Sequence of chain 1.B:
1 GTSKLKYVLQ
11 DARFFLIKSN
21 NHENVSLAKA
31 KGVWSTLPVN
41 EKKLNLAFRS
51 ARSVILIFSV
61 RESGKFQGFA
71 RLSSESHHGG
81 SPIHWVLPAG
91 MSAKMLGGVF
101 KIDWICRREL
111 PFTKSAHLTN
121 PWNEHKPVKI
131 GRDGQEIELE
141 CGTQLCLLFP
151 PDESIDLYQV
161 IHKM

Binding-site contacts:
Ligand atom N03 contacts residue SER19 of chain 1.B at 3.9 Å.
Ligand atom C10 contacts residue ASN20 of chain 1.B at 3.6 Å.
Ligand atom C17 contacts residue LYS18 of chain 1.B at 3.6 Å.
Ligand atom N19 contacts residue SER19 of chain 1.B at 3.7 Å.
Ligand atom C06 contacts residue TRP85 of chain 1.B at 3.5 Å (hydrophobic).
Ligand atom N14 contacts residue LEU37 of chain 1.B at 3.9 Å.
Ligand atom C11 contacts residue ASN20 of chain 1.B at 3.8 Å.
Ligand atom C17 contacts residue LEU37 of chain 1.B at 3.8 Å (hydrophobic).
Ligand atom C06 contacts residue ASN24 of chain 1.B at 3.8 Å.
Ligand atom C15 contacts residue SO41 of chain 1.L at 3.9 Å.
Ligand atom C04 contacts residue TRP34 of chain 1.B at 3.6 Å (hydrophobic).
Ligand atom CL01 contacts residue SER19 of chain 1.B at 3.6 Å.
Ligand atom CL01 contacts residue ASN24 of chain 1.B at 3.3 Å.
Ligand atom C17 contacts residue ASP133 of chain 1.B at 3.2 Å.
Ligand atom C13 contacts residue MET91 of chain 1.B at 3.3 Å (hydrophobic).
Ligand atom C08 contacts residue LYS18 of chain 1.B at 3.7 Å.
Ligand atom C04 contacts residue SER35 of chain 1.B at 3.9 Å.
Ligand atom N05 contacts residue LEU96 of chain 1.B at 3.6 Å.
Ligand atom C02 contacts residue ASN24 of chain 1.B at 3.5 Å.
Ligand atom CL01 contacts residue PRO88 of chain 1.B at 4.0 Å.
Ligand atom CL01 contacts residue ASN20 of chain 1.B at 3.5 Å.
Ligand atom C06 contacts residue SER35 of chain 1.B at 3.3 Å.
Ligand atom C10 contacts residue LYS18 of chain 1.B at 3.0 Å.
Ligand atom C02 contacts residue SER19 of chain 1.B at 3.5 Å.
Ligand atom N18 contacts residue SER35 of chain 1.B at 3.8 Å.
Ligand atom C06 contacts residue TRP34 of chain 1.B at 3.7 Å (hydrophobic).
Ligand atom C02 contacts residue ASN20 of chain 1.B at 3.6 Å.
Ligand atom CL01 contacts residue ASN21 of chain 1.B at 2.9 Å.
Ligand atom C10 contacts residue SO41 of chain 1.L at 3.5 Å.
Ligand atom N05 contacts residue SER35 of chain 1.B at 2.7 Å (h-bond).
Ligand atom N03 contacts residue ASN24 of chain 1.B at 3.0 Å (h-bond).
Ligand atom C15 contacts residue LEU37 of chain 1.B at 3.8 Å (hydrophobic).
Ligand atom C12 contacts residue ASN20 of chain 1.B at 3.8 Å.
Ligand atom N05 contacts residue TRP34 of chain 1.B at 3.4 Å.
Ligand atom N09 contacts residue LYS18 of chain 1.B at 3.1 Å (salt-bridge).
Ligand atom C07 contacts residue TRP34 of chain 1.B at 3.9 Å (hydrophobic).
Ligand atom N19 contacts residue ASN20 of chain 1.B at 3.0 Å (h-bond).
Ligand atom C06 contacts residue LEU96 of chain 1.B at 3.8 Å (hydrophobic).
Ligand atom C11 contacts residue SO41 of chain 1.L at 3.6 Å.
Ligand atom C16 contacts residue SO41 of chain 1.L at 3.1 Å.

A small-molecule ligand and the protein it binds are described below.
Small molecule (SMILES): CNc1nc(Cl)nc2c1ncn2Cc1ccncc1